Sequence of chain 1.A:
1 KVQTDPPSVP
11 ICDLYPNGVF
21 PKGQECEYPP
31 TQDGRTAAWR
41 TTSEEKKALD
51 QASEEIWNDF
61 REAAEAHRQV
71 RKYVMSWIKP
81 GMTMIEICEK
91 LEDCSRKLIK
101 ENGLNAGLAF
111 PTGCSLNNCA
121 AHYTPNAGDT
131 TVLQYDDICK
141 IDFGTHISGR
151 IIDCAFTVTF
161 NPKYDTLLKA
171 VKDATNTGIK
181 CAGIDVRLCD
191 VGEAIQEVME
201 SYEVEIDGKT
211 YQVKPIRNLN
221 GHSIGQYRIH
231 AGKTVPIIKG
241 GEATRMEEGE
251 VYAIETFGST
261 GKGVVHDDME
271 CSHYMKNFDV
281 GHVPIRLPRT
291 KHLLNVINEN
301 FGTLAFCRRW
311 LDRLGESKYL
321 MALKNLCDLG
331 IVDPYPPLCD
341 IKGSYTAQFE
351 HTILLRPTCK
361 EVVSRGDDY

The protein below binds the small molecule below.
Small molecule (SMILES): CCc1ccc(NS(=O)(=O)c2ccc(F)cc2)c(C(=O)O)c1C

Binding-site contacts:
Ligand atom C19 contacts residue ASN220 of chain 1.A at 3.7 Å.
Ligand atom C21 contacts residue LEU338 of chain 1.A at 3.5 Å (hydrophobic).
Ligand atom O11 contacts residue HIS222 of chain 1.A at 2.7 Å (h-bond).
Ligand atom C8 contacts residue ILE229 of chain 1.A at 3.9 Å (hydrophobic).
Ligand atom O15 contacts residue ASN220 of chain 1.A at 3.6 Å.
Ligand atom C2 contacts residue ALA305 of chain 1.A at 3.5 Å (hydrophobic).
Ligand atom C19 contacts residue PHE257 of chain 1.A at 3.8 Å (hydrophobic).
Ligand atom C5 contacts residue ILE229 of chain 1.A at 3.9 Å (hydrophobic).
Ligand atom C10 contacts residue MN1 of chain 1.C at 3.3 Å.
Ligand atom C9 contacts residue HIS122 of chain 1.A at 3.2 Å.
Ligand atom O15 contacts residue HIS230 of chain 1.A at 3.4 Å (h-bond).
Ligand atom N13 contacts residue HIS222 of chain 1.A at 3.8 Å.
Ligand atom C21 contacts residue LEU219 of chain 1.A at 3.7 Å (hydrophobic).
Ligand atom C18 contacts residue ASN220 of chain 1.A at 3.3 Å.
Ligand atom C4 contacts residue TYR335 of chain 1.A at 3.8 Å (hydrophobic).
Ligand atom C10 contacts residue HIS122 of chain 1.A at 3.7 Å.
Ligand atom C8 contacts residue HIS122 of chain 1.A at 3.3 Å.
Ligand atom S14 contacts residue HIS230 of chain 1.A at 3.9 Å.
Ligand atom C20 contacts residue LEU219 of chain 1.A at 3.5 Å (hydrophobic).
Ligand atom C4 contacts residue MET275 of chain 1.A at 3.8 Å (hydrophobic).
Ligand atom O15 contacts residue HIS222 of chain 1.A at 3.4 Å.
Ligand atom O12 contacts residue HIS122 of chain 1.A at 3.1 Å (h-bond).
Ligand atom O11 contacts residue ILE229 of chain 1.A at 3.6 Å.
Ligand atom C7 contacts residue ILE229 of chain 1.A at 3.7 Å (hydrophobic).
Ligand atom C7 contacts residue HIS122 of chain 1.A at 3.5 Å.
Ligand atom F23 contacts residue PHE257 of chain 1.A at 3.4 Å.
Ligand atom O11 contacts residue ASP153 of chain 1.A at 3.0 Å (salt-bridge).
Ligand atom F23 contacts residue ALA121 of chain 1.A at 3.0 Å.
Ligand atom F23 contacts residue LEU219 of chain 1.A at 3.2 Å.
Ligand atom C1 contacts residue HIS122 of chain 1.A at 3.9 Å.
Ligand atom C10 contacts residue HIS222 of chain 1.A at 3.9 Å.
Ligand atom O16 contacts residue HIS230 of chain 1.A at 3.6 Å.
Ligand atom C4 contacts residue ILE229 of chain 1.A at 3.7 Å (hydrophobic).
Ligand atom C22 contacts residue HIS122 of chain 1.A at 3.5 Å.
Ligand atom C1 contacts residue TYR335 of chain 1.A at 3.4 Å (hydrophobic).
Ligand atom O11 contacts residue MN1 of chain 1.C at 2.4 Å.
Ligand atom C18 contacts residue GLU255 of chain 1.A at 3.2 Å.
Ligand atom O12 contacts residue MN1 of chain 1.C at 3.5 Å.
Ligand atom C21 contacts residue HIS122 of chain 1.A at 3.4 Å.
Ligand atom C19 contacts residue GLU255 of chain 1.A at 3.4 Å.